Sequence of chain 1.B:
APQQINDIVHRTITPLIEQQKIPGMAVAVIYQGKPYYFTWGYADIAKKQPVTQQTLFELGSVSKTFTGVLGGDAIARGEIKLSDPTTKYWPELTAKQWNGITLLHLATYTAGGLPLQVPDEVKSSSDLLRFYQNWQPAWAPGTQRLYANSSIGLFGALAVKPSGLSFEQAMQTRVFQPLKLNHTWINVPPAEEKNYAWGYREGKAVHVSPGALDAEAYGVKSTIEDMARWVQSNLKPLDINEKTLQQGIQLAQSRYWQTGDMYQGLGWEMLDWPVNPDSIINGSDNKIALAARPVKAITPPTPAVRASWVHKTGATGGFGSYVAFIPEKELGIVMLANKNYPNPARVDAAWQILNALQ

Binding-site contacts:
Ligand atom C09 contacts residue ASN149 of chain 1.B at 3.8 Å.
Ligand atom O25 contacts residue THR313 of chain 1.B at 3.3 Å (h-bond).
Ligand atom C13 contacts residue SER61 of chain 1.B at 3.5 Å.
Ligand atom O26 contacts residue TYR147 of chain 1.B at 3.8 Å.
Ligand atom C07 contacts residue ALA315 of chain 1.B at 3.5 Å (hydrophobic).
Ligand atom O18 contacts residue ALA315 of chain 1.B at 2.9 Å (h-bond).
Ligand atom N11 contacts residue ALA315 of chain 1.B at 3.2 Å (h-bond).
Ligand atom C02 contacts residue THR316 of chain 1.B at 3.8 Å.
Ligand atom C15 contacts residue TYR147 of chain 1.B at 3.7 Å (hydrophobic).
Ligand atom C03 contacts residue GLY317 of chain 1.B at 3.5 Å.
Ligand atom C15 contacts residue SER61 of chain 1.B at 3.5 Å.
Ligand atom C02 contacts residue GLY317 of chain 1.B at 3.0 Å.
Ligand atom C12 contacts residue LYS64 of chain 1.B at 3.9 Å.
Ligand atom B17 contacts residue SER61 of chain 1.B at 1.4 Å.
Ligand atom B17 contacts residue LYS64 of chain 1.B at 3.9 Å.
Ligand atom O10 contacts residue ASN149 of chain 1.B at 2.7 Å (h-bond).
Ligand atom O18 contacts residue GLY314 of chain 1.B at 3.8 Å.
Ligand atom C13 contacts residue ASN149 of chain 1.B at 3.6 Å.
Ligand atom C13 contacts residue TYR147 of chain 1.B at 3.9 Å (hydrophobic).
Ligand atom O18 contacts residue SER61 of chain 1.B at 2.2 Å (h-bond).
Ligand atom O26 contacts residue GLY314 of chain 1.B at 4.0 Å.
Ligand atom C22 contacts residue LEU290 of chain 1.B at 3.9 Å (hydrophobic).
Ligand atom C12 contacts residue SER61 of chain 1.B at 2.4 Å.
Ligand atom O25 contacts residue ASN343 of chain 1.B at 3.1 Å (h-bond).
Ligand atom C12 contacts residue ASN149 of chain 1.B at 3.7 Å.
Ligand atom O26 contacts residue THR313 of chain 1.B at 2.7 Å (h-bond).
Ligand atom C24 contacts residue THR313 of chain 1.B at 3.4 Å.
Ligand atom O26 contacts residue LYS312 of chain 1.B at 3.5 Å (salt-bridge).
Ligand atom C21 contacts residue ASN286 of chain 1.B at 3.6 Å.
Ligand atom O16 contacts residue TYR147 of chain 1.B at 2.9 Å (h-bond).
Ligand atom O10 contacts residue TYR218 of chain 1.B at 3.5 Å.
Ligand atom C03 contacts residue THR316 of chain 1.B at 3.8 Å.
Ligand atom C08 contacts residue GLY317 of chain 1.B at 3.9 Å.
Ligand atom C14 contacts residue TYR147 of chain 1.B at 3.9 Å (hydrophobic).
Ligand atom O16 contacts residue SER61 of chain 1.B at 2.2 Å (h-bond).
Ligand atom C06 contacts residue ALA315 of chain 1.B at 3.7 Å (hydrophobic).
Ligand atom C08 contacts residue THR316 of chain 1.B at 3.7 Å.
Ligand atom C09 contacts residue ALA315 of chain 1.B at 3.8 Å (hydrophobic).
Ligand atom N11 contacts residue SER61 of chain 1.B at 3.5 Å (h-bond).
Ligand atom B17 contacts residue TYR147 of chain 1.B at 3.6 Å.

This protein binds this small molecule.
Small molecule (SMILES): NCc1ccc(C(=O)N[C@H]2Cc3cccc(C(=O)O)c3O[B-]2(O)O)cc1